The protein below binds the small molecule below.
Small molecule (SMILES): CC(=O)N[C@@H]1[C@@H](O)[C@H](O)[C@@H](CO)O[C@H]1O

Binding-site contacts:
Ligand atom C3 contacts residue ASN308 of chain 1.D at 3.8 Å.
Ligand atom C7 contacts residue ASN308 of chain 1.D at 3.8 Å.
Ligand atom C4 contacts residue ASN308 of chain 1.D at 4.3 Å.
Ligand atom O5 contacts residue ASN308 of chain 1.D at 2.4 Å (h-bond).
Ligand atom O7 contacts residue TRP364 of chain 1.D at 3.5 Å.
Ligand atom O7 contacts residue ASN308 of chain 1.D at 4.3 Å.
Ligand atom N2 contacts residue ASN308 of chain 1.D at 2.9 Å (h-bond).
Ligand atom C5 contacts residue ASN308 of chain 1.D at 3.7 Å.
Ligand atom C1 contacts residue ASN308 of chain 1.D at 1.4 Å.
Ligand atom C2 contacts residue ASN308 of chain 1.D at 2.5 Å.

Sequence of chain 1.D:
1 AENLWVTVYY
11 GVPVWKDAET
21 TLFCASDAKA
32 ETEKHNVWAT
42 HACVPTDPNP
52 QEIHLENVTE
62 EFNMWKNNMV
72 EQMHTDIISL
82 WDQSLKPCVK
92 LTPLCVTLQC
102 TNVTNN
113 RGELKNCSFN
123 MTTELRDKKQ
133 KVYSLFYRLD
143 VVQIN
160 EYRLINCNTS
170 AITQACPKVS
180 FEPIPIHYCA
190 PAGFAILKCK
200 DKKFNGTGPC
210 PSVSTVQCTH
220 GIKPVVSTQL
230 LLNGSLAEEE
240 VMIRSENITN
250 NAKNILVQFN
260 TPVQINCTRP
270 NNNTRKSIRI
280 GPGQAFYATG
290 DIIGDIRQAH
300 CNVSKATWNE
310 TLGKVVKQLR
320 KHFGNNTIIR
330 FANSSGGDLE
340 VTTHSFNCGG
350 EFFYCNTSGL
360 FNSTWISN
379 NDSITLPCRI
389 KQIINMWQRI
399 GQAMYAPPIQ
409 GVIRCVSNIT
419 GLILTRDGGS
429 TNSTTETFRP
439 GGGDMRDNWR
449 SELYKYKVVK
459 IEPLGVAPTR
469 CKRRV